Sequence of chain 1.D:
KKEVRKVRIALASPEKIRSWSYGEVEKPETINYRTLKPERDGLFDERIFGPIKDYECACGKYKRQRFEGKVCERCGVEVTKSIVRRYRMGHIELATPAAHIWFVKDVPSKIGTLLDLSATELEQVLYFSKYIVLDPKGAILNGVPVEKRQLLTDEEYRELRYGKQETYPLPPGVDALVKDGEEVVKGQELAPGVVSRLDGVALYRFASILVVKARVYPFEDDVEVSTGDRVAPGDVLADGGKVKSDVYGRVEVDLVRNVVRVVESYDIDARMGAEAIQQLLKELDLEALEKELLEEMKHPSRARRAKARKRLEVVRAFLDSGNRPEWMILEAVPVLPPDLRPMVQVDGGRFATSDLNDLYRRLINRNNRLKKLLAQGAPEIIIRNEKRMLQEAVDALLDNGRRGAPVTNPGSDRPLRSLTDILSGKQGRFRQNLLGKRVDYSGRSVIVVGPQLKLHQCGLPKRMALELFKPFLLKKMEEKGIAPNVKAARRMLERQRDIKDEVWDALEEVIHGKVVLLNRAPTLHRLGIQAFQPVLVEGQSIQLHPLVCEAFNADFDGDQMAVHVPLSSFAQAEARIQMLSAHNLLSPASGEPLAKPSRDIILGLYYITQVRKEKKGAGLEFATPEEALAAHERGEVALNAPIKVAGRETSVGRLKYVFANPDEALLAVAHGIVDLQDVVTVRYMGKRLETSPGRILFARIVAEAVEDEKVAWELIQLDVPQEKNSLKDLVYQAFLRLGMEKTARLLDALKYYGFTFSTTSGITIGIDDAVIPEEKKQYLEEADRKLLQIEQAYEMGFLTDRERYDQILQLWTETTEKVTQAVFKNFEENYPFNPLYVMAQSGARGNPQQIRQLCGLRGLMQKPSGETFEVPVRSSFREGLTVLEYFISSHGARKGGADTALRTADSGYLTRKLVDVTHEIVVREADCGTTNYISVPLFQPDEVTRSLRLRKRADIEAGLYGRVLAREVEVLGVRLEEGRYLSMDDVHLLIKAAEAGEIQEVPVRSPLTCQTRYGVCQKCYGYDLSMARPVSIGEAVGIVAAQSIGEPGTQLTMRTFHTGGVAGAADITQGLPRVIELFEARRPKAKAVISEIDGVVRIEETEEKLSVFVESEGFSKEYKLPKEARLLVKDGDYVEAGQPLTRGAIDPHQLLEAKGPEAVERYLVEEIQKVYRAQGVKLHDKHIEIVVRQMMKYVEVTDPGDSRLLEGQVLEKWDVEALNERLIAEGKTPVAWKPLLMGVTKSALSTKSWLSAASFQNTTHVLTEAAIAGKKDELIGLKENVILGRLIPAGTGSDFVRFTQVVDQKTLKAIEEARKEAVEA

Sequence of chain 1.C:
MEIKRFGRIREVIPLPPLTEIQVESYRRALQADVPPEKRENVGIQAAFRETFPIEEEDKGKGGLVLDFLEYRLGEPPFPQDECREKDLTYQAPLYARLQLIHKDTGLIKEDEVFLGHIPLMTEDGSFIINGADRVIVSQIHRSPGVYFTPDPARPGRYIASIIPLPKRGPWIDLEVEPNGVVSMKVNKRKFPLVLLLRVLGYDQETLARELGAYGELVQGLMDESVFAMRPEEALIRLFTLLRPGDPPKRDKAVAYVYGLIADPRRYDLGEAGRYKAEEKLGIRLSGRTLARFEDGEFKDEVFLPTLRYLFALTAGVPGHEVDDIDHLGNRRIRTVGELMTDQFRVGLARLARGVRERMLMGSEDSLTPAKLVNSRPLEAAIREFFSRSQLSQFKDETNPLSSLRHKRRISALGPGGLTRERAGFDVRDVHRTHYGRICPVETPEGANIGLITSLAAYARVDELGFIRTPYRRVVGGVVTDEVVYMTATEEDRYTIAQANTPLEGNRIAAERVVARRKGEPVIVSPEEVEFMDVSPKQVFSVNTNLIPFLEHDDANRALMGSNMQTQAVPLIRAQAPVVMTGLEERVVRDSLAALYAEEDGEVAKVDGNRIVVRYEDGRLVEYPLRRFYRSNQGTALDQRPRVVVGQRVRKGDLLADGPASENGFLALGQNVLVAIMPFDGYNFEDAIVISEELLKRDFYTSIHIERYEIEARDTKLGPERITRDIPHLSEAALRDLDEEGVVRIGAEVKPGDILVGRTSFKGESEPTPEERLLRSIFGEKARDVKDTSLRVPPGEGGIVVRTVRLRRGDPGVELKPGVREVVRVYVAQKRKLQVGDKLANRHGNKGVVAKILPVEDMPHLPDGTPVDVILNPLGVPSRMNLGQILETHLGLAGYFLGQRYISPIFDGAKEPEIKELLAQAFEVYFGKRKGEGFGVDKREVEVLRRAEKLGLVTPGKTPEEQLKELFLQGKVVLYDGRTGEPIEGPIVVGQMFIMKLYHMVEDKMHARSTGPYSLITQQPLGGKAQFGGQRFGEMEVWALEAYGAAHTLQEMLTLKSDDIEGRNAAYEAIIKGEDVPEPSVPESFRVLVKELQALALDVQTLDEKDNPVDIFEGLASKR

Binding-site contacts:
Ligand atom C22 contacts residue LYS1463 of chain 1.D at 3.7 Å.
Ligand atom C20 contacts residue VAL1466 of chain 1.D at 3.6 Å (hydrophobic).
Ligand atom O1 contacts residue LEU619 of chain 1.D at 3.2 Å.
Ligand atom O2 contacts residue LYS621 of chain 1.D at 3.9 Å.
Ligand atom C17 contacts residue LEU619 of chain 1.D at 3.9 Å (hydrophobic).
Ligand atom C23 contacts residue TRP1038 of chain 1.C at 3.8 Å (hydrophobic).
Ligand atom C13 contacts residue LEU1088 of chain 1.C at 3.7 Å (hydrophobic).
Ligand atom O2 contacts residue SER1084 of chain 1.C at 3.4 Å (h-bond).
Ligand atom C23 contacts residue HIS1103 of chain 1.D at 3.8 Å.
Ligand atom C10 contacts residue GLN611 of chain 1.D at 3.2 Å.
Ligand atom C22 contacts residue TRP1038 of chain 1.C at 3.5 Å (hydrophobic).
Ligand atom O2 contacts residue ILE1467 of chain 1.D at 3.7 Å.
Ligand atom C20 contacts residue VAL1037 of chain 1.C at 3.8 Å (hydrophobic).
Ligand atom O5 contacts residue GLU1041 of chain 1.C at 3.5 Å (salt-bridge).
Ligand atom C14 contacts residue ALA1438 of chain 1.D at 3.8 Å (hydrophobic).
Ligand atom C23 contacts residue LYS1463 of chain 1.D at 3.5 Å.
Ligand atom C5 contacts residue LEU619 of chain 1.D at 3.8 Å (hydrophobic).
Ligand atom C9 contacts residue GLN611 of chain 1.D at 3.9 Å.
Ligand atom O6 contacts residue GLU1034 of chain 1.C at 3.2 Å (salt-bridge).
Ligand atom O5 contacts residue LYS1463 of chain 1.D at 3.5 Å.
Ligand atom C6 contacts residue SER1084 of chain 1.C at 3.9 Å.
Ligand atom O6 contacts residue TRP1038 of chain 1.C at 3.5 Å (h-bond).
Ligand atom C23 contacts residue GLU1041 of chain 1.C at 3.8 Å.
Ligand atom C16 contacts residue ILE1467 of chain 1.D at 3.3 Å (hydrophobic).
Ligand atom O6 contacts residue LYS1463 of chain 1.D at 3.0 Å (salt-bridge).
Ligand atom O1 contacts residue GLY620 of chain 1.D at 3.4 Å (h-bond).
Ligand atom N1 contacts residue GLU1041 of chain 1.C at 3.7 Å.
Ligand atom C11 contacts residue GLN611 of chain 1.D at 3.4 Å.
Ligand atom O4 contacts residue SER1084 of chain 1.C at 2.7 Å.
Ligand atom C9 contacts residue LEU1088 of chain 1.C at 3.8 Å (hydrophobic).
Ligand atom C14 contacts residue LEU1088 of chain 1.C at 3.7 Å (hydrophobic).
Ligand atom C7 contacts residue LYS610 of chain 1.D at 3.9 Å.
Ligand atom O3 contacts residue LEU618 of chain 1.D at 3.8 Å.
Ligand atom C15 contacts residue LYS610 of chain 1.D at 2.4 Å.
Ligand atom C21 contacts residue GLU1034 of chain 1.C at 3.7 Å.
Ligand atom O5 contacts residue TRP1038 of chain 1.C at 3.6 Å.
Ligand atom C16 contacts residue GLN611 of chain 1.D at 2.5 Å.
Ligand atom C4 contacts residue LEU619 of chain 1.D at 4.0 Å (hydrophobic).
Ligand atom C19 contacts residue LEU619 of chain 1.D at 3.8 Å (hydrophobic).
Ligand atom C17 contacts residue GLY620 of chain 1.D at 3.7 Å.

This protein binds this small molecule.
Small molecule (SMILES): CCCC/C(C)=C/C=C(\C)C(=O)c1c(O)cc(CCC/C=C/NC(=O)OC)oc1=O